The small molecule below binds the protein below.
Small molecule (SMILES): CC(=O)N[C@H]1[C@H](O[C@H]2[C@H](O)[C@@H](NC(C)=O)CO[C@@H]2CO)O[C@H](CO)[C@@H](O[C@@H]2O[C@H](CO[C@H]3O[C@H](CO[C@H]4O[C@H](CO)[C@@H](O)[C@H](O)[C@@H]4O)[C@@H](O)[C@H](O[C@H]4O[C@H](CO)[C@@H](O)[C@H](O)[C@@H]4O)[C@@H]3O)[C@@H](O)[C@H](O[C@H]3O[C@H](CO)[C@@H](O)[C@H](O)[C@@H]3O[C@H]3O[C@H](CO)[C@@H](O)[C@H](O)[C@@H]3O[C@H]3O[C@H](CO)[C@@H](O)[C@H](O)[C@@H]3O)[C@@H]2O)[C@@H]1O

Sequence of chain 1.A:
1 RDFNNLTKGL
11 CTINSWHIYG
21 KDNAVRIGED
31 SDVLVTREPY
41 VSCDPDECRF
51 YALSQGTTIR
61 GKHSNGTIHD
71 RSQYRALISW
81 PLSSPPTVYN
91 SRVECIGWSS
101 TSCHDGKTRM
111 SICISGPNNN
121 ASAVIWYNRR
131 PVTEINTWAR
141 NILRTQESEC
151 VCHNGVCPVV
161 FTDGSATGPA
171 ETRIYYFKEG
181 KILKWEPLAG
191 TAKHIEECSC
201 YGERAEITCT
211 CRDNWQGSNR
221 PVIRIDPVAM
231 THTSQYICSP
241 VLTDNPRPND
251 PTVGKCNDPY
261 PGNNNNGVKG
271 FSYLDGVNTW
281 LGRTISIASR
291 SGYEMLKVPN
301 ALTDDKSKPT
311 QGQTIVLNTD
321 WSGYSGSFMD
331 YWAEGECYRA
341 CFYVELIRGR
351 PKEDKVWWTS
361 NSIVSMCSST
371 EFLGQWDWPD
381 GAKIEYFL

Binding-site contacts:
Ligand atom O2 contacts residue ASN249 of chain 3.A at 3.2 Å (h-bond).
Ligand atom O6 contacts residue LYS308 of chain 3.A at 2.7 Å (salt-bridge).
Ligand atom O5 contacts residue GLN375 of chain 3.A at 3.4 Å (h-bond).
Ligand atom C2 contacts residue ASN120 of chain 1.A at 2.4 Å.
Ligand atom C5 contacts residue ARG283 of chain 3.A at 3.6 Å.
Ligand atom C6 contacts residue ASP250 of chain 3.A at 3.5 Å.
Ligand atom C1 contacts residue ASN120 of chain 1.A at 1.4 Å.
Ligand atom O4 contacts residue ARG247 of chain 3.A at 3.1 Å (salt-bridge).
Ligand atom O5 contacts residue GLY312 of chain 3.A at 3.6 Å.
Ligand atom O3 contacts residue ARG283 of chain 3.A at 3.0 Å (salt-bridge).
Ligand atom O4 contacts residue GLU294 of chain 3.A at 2.7 Å (salt-bridge).
Ligand atom O4 contacts residue ARG283 of chain 3.A at 3.5 Å (salt-bridge).
Ligand atom C6 contacts residue THR310 of chain 3.A at 3.6 Å.
Ligand atom O3 contacts residue ASN249 of chain 3.A at 2.6 Å (h-bond).
Ligand atom O5 contacts residue ARG283 of chain 3.A at 3.0 Å (salt-bridge).
Ligand atom O4 contacts residue ILE287 of chain 3.A at 3.4 Å.
Ligand atom O3 contacts residue ASP250 of chain 3.A at 3.0 Å (salt-bridge).
Ligand atom C7 contacts residue ASN120 of chain 1.A at 3.5 Å.
Ligand atom C6 contacts residue LYS308 of chain 3.A at 3.7 Å.
Ligand atom O6 contacts residue GLN375 of chain 3.A at 3.3 Å.
Ligand atom C6 contacts residue ILE285 of chain 3.A at 3.5 Å (hydrophobic).
Ligand atom O5 contacts residue ASN120 of chain 1.A at 2.3 Å (h-bond).
Ligand atom O3 contacts residue GLY312 of chain 3.A at 2.9 Å (h-bond).
Ligand atom O6 contacts residue THR310 of chain 3.A at 3.5 Å (h-bond).
Ligand atom C6 contacts residue PRO309 of chain 3.A at 3.7 Å (hydrophobic).
Ligand atom C5 contacts residue ASN120 of chain 1.A at 3.6 Å.
Ligand atom O6 contacts residue ILE285 of chain 3.A at 2.7 Å (h-bond).
Ligand atom N2 contacts residue ASN120 of chain 1.A at 2.9 Å (h-bond).
Ligand atom C4 contacts residue GLU294 of chain 3.A at 3.5 Å.
Ligand atom C3 contacts residue GLU294 of chain 3.A at 3.3 Å.
Ligand atom O5 contacts residue ASP250 of chain 3.A at 3.6 Å (salt-bridge).
Ligand atom O3 contacts residue GLN311 of chain 3.A at 3.2 Å.
Ligand atom C6 contacts residue LEU373 of chain 3.A at 3.3 Å (hydrophobic).
Ligand atom C3 contacts residue GLY312 of chain 3.A at 3.2 Å.
Ligand atom C6 contacts residue GLN311 of chain 3.A at 3.7 Å.
Ligand atom O3 contacts residue GLU294 of chain 3.A at 2.6 Å (salt-bridge).
Ligand atom O2 contacts residue LEU296 of chain 3.A at 3.4 Å.
Ligand atom O5 contacts residue GLY374 of chain 3.A at 3.4 Å.
Ligand atom O6 contacts residue ASP250 of chain 3.A at 2.6 Å (salt-bridge).
Ligand atom O2 contacts residue GLY312 of chain 3.A at 3.2 Å.

Sequence of chain 3.A:
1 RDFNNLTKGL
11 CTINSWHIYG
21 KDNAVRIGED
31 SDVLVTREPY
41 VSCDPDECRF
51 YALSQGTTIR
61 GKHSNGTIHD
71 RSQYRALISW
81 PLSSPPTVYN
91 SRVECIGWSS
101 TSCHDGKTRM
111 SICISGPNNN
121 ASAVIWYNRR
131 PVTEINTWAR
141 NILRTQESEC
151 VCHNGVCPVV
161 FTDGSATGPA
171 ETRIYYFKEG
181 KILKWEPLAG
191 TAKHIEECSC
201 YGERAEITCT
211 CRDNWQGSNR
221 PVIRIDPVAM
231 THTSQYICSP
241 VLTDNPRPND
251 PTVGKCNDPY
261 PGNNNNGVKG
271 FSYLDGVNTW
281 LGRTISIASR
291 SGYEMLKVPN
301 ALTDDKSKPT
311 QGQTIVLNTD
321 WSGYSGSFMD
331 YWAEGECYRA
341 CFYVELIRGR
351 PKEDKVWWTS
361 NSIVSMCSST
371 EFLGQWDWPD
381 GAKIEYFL